Binding-site contacts:
Ligand atom C5 contacts residue TRP23 of chain 1.A at 3.8 Å (hydrophobic).
Ligand atom N2 contacts residue ASN20 of chain 1.A at 2.9 Å (h-bond).
Ligand atom C5 contacts residue ASN20 of chain 1.A at 3.7 Å.
Ligand atom O5 contacts residue ALA19 of chain 1.A at 3.6 Å.
Ligand atom C1 contacts residue TRP23 of chain 1.A at 3.8 Å (hydrophobic).
Ligand atom C1 contacts residue ALA19 of chain 1.A at 4.5 Å (hydrophobic).
Ligand atom C6 contacts residue TRP23 of chain 1.A at 3.7 Å (hydrophobic).
Ligand atom C8 contacts residue ASN20 of chain 1.A at 4.4 Å.
Ligand atom C3 contacts residue ASN20 of chain 1.A at 3.7 Å.
Ligand atom C2 contacts residue ASN20 of chain 1.A at 2.4 Å.
Ligand atom O5 contacts residue ASN20 of chain 1.A at 2.4 Å (h-bond).
Ligand atom O7 contacts residue ASN20 of chain 1.A at 3.6 Å (h-bond).
Ligand atom C7 contacts residue ASN20 of chain 1.A at 3.4 Å.
Ligand atom C6 contacts residue ALA19 of chain 1.A at 4.1 Å (hydrophobic).
Ligand atom C1 contacts residue ASN20 of chain 1.A at 1.4 Å.
Ligand atom O6 contacts residue ALA19 of chain 1.A at 3.9 Å.
Ligand atom C5 contacts residue ALA19 of chain 1.A at 4.5 Å (hydrophobic).
Ligand atom O5 contacts residue TRP23 of chain 1.A at 3.7 Å.
Ligand atom C4 contacts residue ASN20 of chain 1.A at 4.2 Å.

Sequence of chain 1.A:
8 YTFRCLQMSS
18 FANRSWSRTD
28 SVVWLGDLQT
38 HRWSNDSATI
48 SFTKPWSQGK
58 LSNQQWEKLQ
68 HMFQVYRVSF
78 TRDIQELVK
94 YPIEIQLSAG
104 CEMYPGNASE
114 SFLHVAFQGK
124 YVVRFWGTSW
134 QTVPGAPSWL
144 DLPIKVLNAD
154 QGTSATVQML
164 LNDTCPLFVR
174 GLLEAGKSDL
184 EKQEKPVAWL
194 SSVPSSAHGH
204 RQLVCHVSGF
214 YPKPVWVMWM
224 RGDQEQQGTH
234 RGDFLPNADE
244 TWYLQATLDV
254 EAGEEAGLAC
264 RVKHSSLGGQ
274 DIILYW

A small-molecule ligand and the protein it binds are described below.
Small molecule (SMILES): CC(=O)N[C@@H]1[C@@H](O)[C@H](O)[C@@H](CO)O[C@H]1O